A protein and the small-molecule ligand that binds it are described below.
Small molecule (SMILES): CC(=O)N[C@@H]1[C@@H](O)[C@H](O)[C@@H](CO)O[C@H]1O

Binding-site contacts:
Ligand atom C8 contacts residue ILE155 of chain 5.C at 3.7 Å (hydrophobic).
Ligand atom N2 contacts residue ASN87 of chain 5.C at 2.9 Å (h-bond).
Ligand atom O6 contacts residue LEU91 of chain 5.C at 3.9 Å.
Ligand atom C5 contacts residue ASN87 of chain 5.C at 3.7 Å.
Ligand atom O7 contacts residue ASN87 of chain 5.C at 4.4 Å.
Ligand atom C1 contacts residue ASN87 of chain 5.C at 1.4 Å.
Ligand atom O5 contacts residue SER79 of chain 5.C at 3.8 Å.
Ligand atom C7 contacts residue ASN87 of chain 5.C at 3.9 Å.
Ligand atom C3 contacts residue ASN87 of chain 5.C at 3.8 Å.
Ligand atom C5 contacts residue SER79 of chain 5.C at 4.3 Å.
Ligand atom O6 contacts residue SER79 of chain 5.C at 2.5 Å (h-bond).
Ligand atom C2 contacts residue ASN87 of chain 5.C at 2.5 Å.
Ligand atom C6 contacts residue SER79 of chain 5.C at 3.6 Å.
Ligand atom C4 contacts residue ASN87 of chain 5.C at 4.2 Å.
Ligand atom O5 contacts residue ASN87 of chain 5.C at 2.4 Å (h-bond).

Sequence of chain 5.C:
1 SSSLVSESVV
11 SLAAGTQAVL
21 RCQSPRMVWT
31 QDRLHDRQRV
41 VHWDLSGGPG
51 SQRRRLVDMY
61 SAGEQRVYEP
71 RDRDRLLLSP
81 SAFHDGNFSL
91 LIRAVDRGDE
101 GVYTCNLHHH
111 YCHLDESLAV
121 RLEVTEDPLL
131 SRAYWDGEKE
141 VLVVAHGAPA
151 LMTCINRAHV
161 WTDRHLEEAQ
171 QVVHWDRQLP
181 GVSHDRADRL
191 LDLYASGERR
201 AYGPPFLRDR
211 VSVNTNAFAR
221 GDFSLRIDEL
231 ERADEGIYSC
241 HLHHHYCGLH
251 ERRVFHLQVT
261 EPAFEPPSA